Binding-site contacts:
Ligand atom C4 contacts residue NAG2 of chain 1.CB at 4.3 Å.
Ligand atom O7 contacts residue NAG1 of chain 1.VB at 3.3 Å.
Ligand atom O2 contacts residue ASP111 of chain 1.Q at 3.5 Å (salt-bridge).
Ligand atom O5 contacts residue SER357 of chain 1.Q at 3.9 Å.
Ligand atom C8 contacts residue NAG1 of chain 1.CB at 3.4 Å.
Ligand atom N2 contacts residue SER357 of chain 1.Q at 4.4 Å.
Ligand atom C2 contacts residue BMA3 of chain 1.CB at 4.5 Å.
Ligand atom C7 contacts residue NAG1 of chain 1.CB at 3.4 Å.
Ligand atom C4 contacts residue ASN355 of chain 1.Q at 4.2 Å.
Ligand atom C7 contacts residue ASN355 of chain 1.Q at 3.9 Å.
Ligand atom O6 contacts residue NAG2 of chain 1.CB at 4.0 Å.
Ligand atom O3 contacts residue BMA3 of chain 1.CB at 4.0 Å.
Ligand atom C3 contacts residue NAG1 of chain 1.CB at 3.8 Å.
Ligand atom C6 contacts residue NAG2 of chain 1.CB at 3.4 Å.
Ligand atom C3 contacts residue BMA3 of chain 1.CB at 4.2 Å.
Ligand atom C1 contacts residue SER357 of chain 1.Q at 3.4 Å.
Ligand atom O3 contacts residue NAG1 of chain 1.CB at 4.4 Å.
Ligand atom O4 contacts residue NAG2 of chain 1.CB at 4.3 Å.
Ligand atom C2 contacts residue ASN355 of chain 1.Q at 2.4 Å.
Ligand atom C1 contacts residue NAG1 of chain 1.CB at 3.7 Å.
Ligand atom C1 contacts residue ASN355 of chain 1.Q at 1.4 Å.
Ligand atom N2 contacts residue ASN355 of chain 1.Q at 2.9 Å (h-bond).
Ligand atom C5 contacts residue ASN355 of chain 1.Q at 3.6 Å.
Ligand atom C7 contacts residue NAG1 of chain 1.VB at 3.6 Å.
Ligand atom N2 contacts residue NAG1 of chain 1.VB at 4.4 Å.
Ligand atom C2 contacts residue SER357 of chain 1.Q at 4.4 Å.
Ligand atom C5 contacts residue SER357 of chain 1.Q at 4.0 Å.
Ligand atom C8 contacts residue NAG1 of chain 1.VB at 3.4 Å.
Ligand atom O7 contacts residue ASN355 of chain 1.Q at 4.4 Å.
Ligand atom O6 contacts residue BMA3 of chain 1.CB at 4.3 Å.
Ligand atom N2 contacts residue NAG1 of chain 1.CB at 2.6 Å (h-bond).
Ligand atom O7 contacts residue NAG1 of chain 1.CB at 4.4 Å.
Ligand atom C2 contacts residue NAG1 of chain 1.CB at 3.5 Å.
Ligand atom C6 contacts residue BMA3 of chain 1.CB at 4.4 Å.
Ligand atom C3 contacts residue ASN355 of chain 1.Q at 3.8 Å.
Ligand atom O6 contacts residue BMA3 of chain 1.CB at 4.3 Å.
Ligand atom O5 contacts residue ASN355 of chain 1.Q at 2.3 Å (h-bond).

The small molecule below binds the protein below.
Small molecule (SMILES): CC(=O)N[C@H]1[C@H](O[C@H]2[C@H](O)[C@@H](NC(C)=O)CO[C@@H]2CO)O[C@H](CO)[C@@H](O[C@@H]2O[C@H](CO[C@H]3O[C@H](CO)[C@@H](O)[C@H](O)[C@@H]3O)[C@@H](O)[C@H](O[C@H]3O[C@H](CO)[C@@H](O)[C@H](O)[C@@H]3O)[C@@H]2O)[C@@H]1O

Sequence of chain 1.Q:
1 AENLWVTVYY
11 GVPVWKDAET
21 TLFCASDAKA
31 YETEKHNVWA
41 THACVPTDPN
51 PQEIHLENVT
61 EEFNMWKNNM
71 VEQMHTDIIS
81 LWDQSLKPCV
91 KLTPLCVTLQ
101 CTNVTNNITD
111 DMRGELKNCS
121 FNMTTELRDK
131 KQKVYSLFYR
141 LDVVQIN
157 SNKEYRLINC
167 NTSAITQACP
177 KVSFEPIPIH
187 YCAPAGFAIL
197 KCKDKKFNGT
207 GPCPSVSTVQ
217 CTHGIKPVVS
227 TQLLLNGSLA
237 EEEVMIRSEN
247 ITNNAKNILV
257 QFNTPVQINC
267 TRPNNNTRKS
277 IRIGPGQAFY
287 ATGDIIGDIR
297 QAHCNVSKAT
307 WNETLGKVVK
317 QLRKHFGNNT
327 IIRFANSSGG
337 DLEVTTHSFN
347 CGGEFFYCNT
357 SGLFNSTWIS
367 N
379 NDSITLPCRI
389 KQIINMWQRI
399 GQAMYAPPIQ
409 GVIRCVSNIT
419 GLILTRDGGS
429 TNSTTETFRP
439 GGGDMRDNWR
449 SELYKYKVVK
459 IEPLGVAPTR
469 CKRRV